The protein below binds the small molecule below.
Small molecule (SMILES): NC(=O)CC[C@H](N)C(=O)O

Sequence of chain 2.B:
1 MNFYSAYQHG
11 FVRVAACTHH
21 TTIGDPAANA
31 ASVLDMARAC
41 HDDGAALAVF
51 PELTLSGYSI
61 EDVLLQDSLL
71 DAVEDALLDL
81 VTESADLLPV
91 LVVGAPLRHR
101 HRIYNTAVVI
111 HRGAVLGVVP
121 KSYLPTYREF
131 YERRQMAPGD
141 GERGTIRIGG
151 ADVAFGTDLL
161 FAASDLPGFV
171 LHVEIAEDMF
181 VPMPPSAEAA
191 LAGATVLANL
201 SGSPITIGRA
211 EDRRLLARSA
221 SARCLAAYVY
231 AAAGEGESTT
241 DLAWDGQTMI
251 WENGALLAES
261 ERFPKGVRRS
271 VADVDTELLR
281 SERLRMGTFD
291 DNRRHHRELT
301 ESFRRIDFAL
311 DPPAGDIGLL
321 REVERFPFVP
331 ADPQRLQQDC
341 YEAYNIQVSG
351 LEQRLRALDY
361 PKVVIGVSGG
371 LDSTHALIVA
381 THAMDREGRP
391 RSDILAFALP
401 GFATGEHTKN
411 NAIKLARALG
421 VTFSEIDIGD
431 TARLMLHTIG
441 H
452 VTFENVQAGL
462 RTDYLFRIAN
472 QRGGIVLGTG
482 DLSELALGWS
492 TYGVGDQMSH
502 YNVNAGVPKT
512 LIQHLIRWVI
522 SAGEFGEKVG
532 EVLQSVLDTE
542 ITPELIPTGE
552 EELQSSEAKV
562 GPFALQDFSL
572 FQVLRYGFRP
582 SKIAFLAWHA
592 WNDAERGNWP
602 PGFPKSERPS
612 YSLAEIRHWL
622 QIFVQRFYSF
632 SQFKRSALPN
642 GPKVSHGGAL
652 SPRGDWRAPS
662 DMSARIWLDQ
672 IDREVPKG

Binding-site contacts:
Ligand atom CG contacts residue ARG218 of chain 2.D at 4.0 Å.
Ligand atom OXT contacts residue ARG214 of chain 2.D at 4.5 Å.
Ligand atom CG contacts residue LEU215 of chain 2.B at 4.2 Å (hydrophobic).
Ligand atom CA contacts residue ARG218 of chain 2.D at 3.6 Å.
Ligand atom OXT contacts residue LEU215 of chain 2.D at 3.5 Å.
Ligand atom NE2 contacts residue ARG214 of chain 2.B at 4.3 Å.
Ligand atom CD contacts residue ARG218 of chain 2.B at 3.6 Å.
Ligand atom OXT contacts residue ARG218 of chain 2.B at 3.1 Å (salt-bridge).
Ligand atom C contacts residue LEU215 of chain 2.D at 4.0 Å (hydrophobic).
Ligand atom CG contacts residue LEU215 of chain 2.D at 4.0 Å (hydrophobic).
Ligand atom CG contacts residue ARG218 of chain 2.B at 3.1 Å.
Ligand atom CB contacts residue ARG218 of chain 2.B at 4.2 Å.
Ligand atom O contacts residue ARG214 of chain 2.D at 4.1 Å.
Ligand atom N contacts residue TRP251 of chain 2.D at 3.9 Å.
Ligand atom C contacts residue ARG218 of chain 2.B at 4.0 Å.
Ligand atom C contacts residue GLU211 of chain 2.D at 4.4 Å.
Ligand atom NE2 contacts residue LEU215 of chain 2.B at 4.2 Å.
Ligand atom C contacts residue ARG214 of chain 2.D at 4.4 Å.
Ligand atom NE2 contacts residue ARG218 of chain 2.B at 3.3 Å (salt-bridge).
Ligand atom CB contacts residue ARG218 of chain 2.D at 3.0 Å.
Ligand atom N contacts residue ARG218 of chain 2.D at 3.3 Å.
Ligand atom CD contacts residue LEU215 of chain 2.B at 4.4 Å (hydrophobic).
Ligand atom OE1 contacts residue ARG218 of chain 2.D at 3.6 Å.
Ligand atom OXT contacts residue GLU211 of chain 2.D at 3.7 Å.
Ligand atom CA contacts residue LEU215 of chain 2.D at 4.3 Å (hydrophobic).
Ligand atom CD contacts residue ARG218 of chain 2.D at 4.2 Å.

Sequence of chain 2.D:
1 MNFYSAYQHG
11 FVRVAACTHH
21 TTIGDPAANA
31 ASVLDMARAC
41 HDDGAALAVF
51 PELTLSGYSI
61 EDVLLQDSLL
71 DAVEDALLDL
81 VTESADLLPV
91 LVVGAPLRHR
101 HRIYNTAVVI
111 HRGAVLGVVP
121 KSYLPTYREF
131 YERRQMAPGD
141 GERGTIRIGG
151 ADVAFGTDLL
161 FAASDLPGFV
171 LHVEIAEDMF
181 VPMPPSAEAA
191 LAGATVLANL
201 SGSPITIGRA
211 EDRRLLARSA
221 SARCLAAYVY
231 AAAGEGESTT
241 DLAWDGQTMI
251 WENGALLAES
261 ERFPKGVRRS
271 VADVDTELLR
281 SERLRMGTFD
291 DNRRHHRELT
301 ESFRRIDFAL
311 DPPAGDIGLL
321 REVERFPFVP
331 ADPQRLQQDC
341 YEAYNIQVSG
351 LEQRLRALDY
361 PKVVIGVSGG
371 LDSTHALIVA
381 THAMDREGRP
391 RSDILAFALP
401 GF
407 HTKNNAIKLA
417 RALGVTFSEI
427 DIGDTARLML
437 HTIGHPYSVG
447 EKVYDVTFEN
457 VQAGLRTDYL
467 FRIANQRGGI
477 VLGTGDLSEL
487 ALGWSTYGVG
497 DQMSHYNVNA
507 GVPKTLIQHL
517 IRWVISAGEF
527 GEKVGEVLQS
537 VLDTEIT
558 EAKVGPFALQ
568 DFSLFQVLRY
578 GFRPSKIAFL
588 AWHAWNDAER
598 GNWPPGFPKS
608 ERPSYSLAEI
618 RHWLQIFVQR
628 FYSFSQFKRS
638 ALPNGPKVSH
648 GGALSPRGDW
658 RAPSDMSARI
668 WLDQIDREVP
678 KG